Binding-site contacts:
Ligand atom C2 contacts residue SER219 of chain 2.A at 3.2 Å.
Ligand atom C6 contacts residue TYR137 of chain 2.A at 3.8 Å (hydrophobic).
Ligand atom C6 contacts residue TRP222 of chain 2.A at 3.4 Å (hydrophobic).
Ligand atom C8 contacts residue NAG1 of chain 1.F at 3.7 Å.
Ligand atom N2 contacts residue ASN165 of chain 1.A at 2.9 Å (h-bond).
Ligand atom C3 contacts residue SER219 of chain 2.A at 3.2 Å.
Ligand atom C2 contacts residue ASN165 of chain 1.A at 2.4 Å.
Ligand atom O7 contacts residue ASN165 of chain 1.A at 4.0 Å.
Ligand atom C7 contacts residue NAG1 of chain 1.F at 3.9 Å.
Ligand atom O6 contacts residue THR167 of chain 1.A at 4.0 Å.
Ligand atom O6 contacts residue TRP222 of chain 2.A at 3.2 Å.
Ligand atom O7 contacts residue NAG1 of chain 1.F at 4.0 Å.
Ligand atom C5 contacts residue TRP222 of chain 2.A at 3.5 Å (hydrophobic).
Ligand atom C6 contacts residue TRP222 of chain 2.A at 3.8 Å (hydrophobic).
Ligand atom C4 contacts residue SER219 of chain 2.A at 4.2 Å.
Ligand atom O4 contacts residue TYR137 of chain 2.A at 4.0 Å.
Ligand atom N2 contacts residue SER219 of chain 2.A at 3.1 Å (h-bond).
Ligand atom C5 contacts residue ASN165 of chain 1.A at 3.6 Å.
Ligand atom C1 contacts residue ASN165 of chain 1.A at 1.4 Å.
Ligand atom O6 contacts residue SER227 of chain 2.A at 3.8 Å.
Ligand atom C2 contacts residue TRP222 of chain 2.A at 4.2 Å (hydrophobic).
Ligand atom O5 contacts residue TRP222 of chain 2.A at 3.3 Å.
Ligand atom O7 contacts residue TRP222 of chain 2.A at 3.7 Å.
Ligand atom C3 contacts residue TRP222 of chain 2.A at 4.3 Å (hydrophobic).
Ligand atom C4 contacts residue ASN165 of chain 1.A at 4.2 Å.
Ligand atom O6 contacts residue TYR137 of chain 2.A at 4.3 Å.
Ligand atom C7 contacts residue ASN165 of chain 1.A at 3.7 Å.
Ligand atom O5 contacts residue SER219 of chain 2.A at 4.0 Å.
Ligand atom O3 contacts residue TRP222 of chain 2.A at 4.2 Å.
Ligand atom C3 contacts residue ASN165 of chain 1.A at 3.8 Å.
Ligand atom O5 contacts residue ASN165 of chain 1.A at 2.3 Å (h-bond).
Ligand atom C4 contacts residue TRP222 of chain 2.A at 3.7 Å (hydrophobic).
Ligand atom C6 contacts residue THR167 of chain 1.A at 3.3 Å.
Ligand atom O3 contacts residue SER219 of chain 2.A at 4.1 Å.
Ligand atom C5 contacts residue LEU244 of chain 1.A at 4.1 Å (hydrophobic).
Ligand atom C5 contacts residue SER219 of chain 2.A at 4.2 Å.
Ligand atom C1 contacts residue SER219 of chain 2.A at 3.0 Å.
Ligand atom C5 contacts residue TRP222 of chain 2.A at 4.1 Å (hydrophobic).
Ligand atom O5 contacts residue TRP222 of chain 2.A at 4.1 Å.
Ligand atom C5 contacts residue THR167 of chain 1.A at 4.1 Å.

This protein binds this small molecule.
Small molecule (SMILES): CC(=O)N[C@H]1[C@H](O[C@H]2[C@H](O)[C@@H](NC(C)=O)CO[C@@H]2CO)O[C@H](CO)[C@@H](O[C@H]2O[C@H](CO[C@H]3O[C@H](CO)[C@@H](O)[C@H](O)[C@@H]3O)[C@@H](O)[C@H](O[C@H]3O[C@H](CO)[C@@H](O)[C@H](O)[C@@H]3O[C@H]3O[C@H](CO)[C@@H](O)[C@H](O)[C@@H]3O)[C@@H]2O)[C@@H]1O

Sequence of chain 2.A:
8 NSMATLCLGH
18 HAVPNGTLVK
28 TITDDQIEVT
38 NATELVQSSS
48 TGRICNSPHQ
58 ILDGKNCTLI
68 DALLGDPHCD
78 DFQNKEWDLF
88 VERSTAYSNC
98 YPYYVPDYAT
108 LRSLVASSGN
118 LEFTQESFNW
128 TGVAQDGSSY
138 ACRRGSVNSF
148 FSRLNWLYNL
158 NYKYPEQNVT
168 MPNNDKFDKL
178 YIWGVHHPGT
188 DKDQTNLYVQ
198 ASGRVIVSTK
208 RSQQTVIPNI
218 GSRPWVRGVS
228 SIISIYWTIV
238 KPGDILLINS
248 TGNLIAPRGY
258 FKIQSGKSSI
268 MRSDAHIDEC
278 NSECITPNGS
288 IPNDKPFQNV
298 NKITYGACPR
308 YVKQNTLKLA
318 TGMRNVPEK

Sequence of chain 1.A:
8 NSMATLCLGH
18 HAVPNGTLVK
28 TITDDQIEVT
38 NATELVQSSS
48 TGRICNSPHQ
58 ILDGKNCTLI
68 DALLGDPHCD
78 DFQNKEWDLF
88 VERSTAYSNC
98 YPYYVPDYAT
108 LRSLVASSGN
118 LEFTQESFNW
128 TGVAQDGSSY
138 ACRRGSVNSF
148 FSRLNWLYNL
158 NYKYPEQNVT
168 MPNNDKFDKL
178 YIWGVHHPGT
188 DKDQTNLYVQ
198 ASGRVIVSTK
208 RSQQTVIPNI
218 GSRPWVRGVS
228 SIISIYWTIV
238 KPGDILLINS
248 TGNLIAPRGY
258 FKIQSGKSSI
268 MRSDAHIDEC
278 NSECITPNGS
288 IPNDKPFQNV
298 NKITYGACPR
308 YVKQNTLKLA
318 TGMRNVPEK